Sequence of chain 1.E:
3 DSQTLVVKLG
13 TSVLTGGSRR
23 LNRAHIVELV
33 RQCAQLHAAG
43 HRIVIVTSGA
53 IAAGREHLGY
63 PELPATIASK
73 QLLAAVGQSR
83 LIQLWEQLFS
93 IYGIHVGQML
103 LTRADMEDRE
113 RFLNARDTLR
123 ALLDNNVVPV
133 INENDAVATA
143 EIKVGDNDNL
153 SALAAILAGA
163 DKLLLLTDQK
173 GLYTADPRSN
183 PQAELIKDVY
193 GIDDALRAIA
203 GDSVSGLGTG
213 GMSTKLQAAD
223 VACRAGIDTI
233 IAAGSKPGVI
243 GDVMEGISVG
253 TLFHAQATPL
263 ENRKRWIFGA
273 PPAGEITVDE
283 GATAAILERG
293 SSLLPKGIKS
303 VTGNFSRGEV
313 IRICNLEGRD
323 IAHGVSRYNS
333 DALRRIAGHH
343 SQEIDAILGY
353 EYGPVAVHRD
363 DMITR

Binding-site contacts:
Ligand atom CA contacts residue ALA284 of chain 1.E at 4.2 Å (hydrophobic).
Ligand atom C contacts residue ALA284 of chain 1.E at 3.9 Å (hydrophobic).
Ligand atom N contacts residue ALA287 of chain 1.E at 4.3 Å.
Ligand atom N contacts residue GLY283 of chain 1.E at 3.9 Å.
Ligand atom OE1 contacts residue ASP281 of chain 1.E at 4.0 Å.
Ligand atom OE2 contacts residue ASP281 of chain 1.E at 4.1 Å.
Ligand atom O contacts residue LEU295 of chain 1.E at 3.8 Å.
Ligand atom OE1 contacts residue ALA284 of chain 1.E at 4.4 Å.
Ligand atom CD contacts residue ASP281 of chain 1.E at 3.6 Å.
Ligand atom OXT contacts residue ALA287 of chain 1.E at 4.0 Å.
Ligand atom CG contacts residue ASP281 of chain 1.E at 3.3 Å.
Ligand atom CB contacts residue GLY283 of chain 1.E at 4.1 Å.
Ligand atom O contacts residue LEU296 of chain 1.E at 3.3 Å (h-bond).
Ligand atom CG contacts residue LYS298 of chain 1.E at 4.3 Å.
Ligand atom CB contacts residue ALA284 of chain 1.E at 3.5 Å (hydrophobic).
Ligand atom OXT contacts residue SER294 of chain 1.E at 3.8 Å.
Ligand atom CG contacts residue GLY299 of chain 1.E at 3.6 Å.
Ligand atom O contacts residue GLY299 of chain 1.E at 3.9 Å.
Ligand atom N contacts residue ALA284 of chain 1.E at 4.2 Å.
Ligand atom CB contacts residue GLY299 of chain 1.E at 3.8 Å.
Ligand atom O contacts residue ALA284 of chain 1.E at 3.5 Å.
Ligand atom OE1 contacts residue GLY283 of chain 1.E at 4.0 Å.
Ligand atom OXT contacts residue LEU296 of chain 1.E at 4.0 Å.
Ligand atom CB contacts residue ASP281 of chain 1.E at 4.0 Å.
Ligand atom C contacts residue LEU296 of chain 1.E at 4.1 Å (hydrophobic).

This protein binds this small molecule.
Small molecule (SMILES): N[C@@H](CCC(=O)O)C(=O)O